Sequence of chain 3.D:
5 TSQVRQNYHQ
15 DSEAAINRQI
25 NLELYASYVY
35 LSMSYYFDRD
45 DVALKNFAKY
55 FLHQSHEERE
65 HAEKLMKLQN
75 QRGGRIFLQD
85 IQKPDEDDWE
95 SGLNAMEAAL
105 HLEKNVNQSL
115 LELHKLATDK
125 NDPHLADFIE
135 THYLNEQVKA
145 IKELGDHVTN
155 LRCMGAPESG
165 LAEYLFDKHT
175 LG

A protein and the small-molecule ligand that binds it are described below.
Small molecule (SMILES): CCCCSC(=S)SC(C)(C)C(=O)NCCN1C(=O)CCC1=O

Sequence of chain 3.C:
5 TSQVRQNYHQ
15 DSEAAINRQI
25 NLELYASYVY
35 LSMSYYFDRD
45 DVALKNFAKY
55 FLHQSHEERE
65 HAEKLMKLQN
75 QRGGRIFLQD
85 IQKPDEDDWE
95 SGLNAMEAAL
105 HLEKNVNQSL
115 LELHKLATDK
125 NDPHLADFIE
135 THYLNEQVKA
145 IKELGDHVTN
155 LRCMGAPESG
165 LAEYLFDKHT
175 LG

Binding-site contacts:
Ligand atom C22 contacts residue CYS157 of chain 3.D at 3.7 Å (hydrophobic).
Ligand atom O23 contacts residue ASP45 of chain 3.C at 4.1 Å.
Ligand atom O19 contacts residue GLY164 of chain 3.C at 4.0 Å.
Ligand atom C21 contacts residue ASP45 of chain 3.C at 3.8 Å.
Ligand atom O19 contacts residue CYS157 of chain 3.D at 3.2 Å (h-bond).
Ligand atom N17 contacts residue CYS157 of chain 3.D at 3.7 Å.
Ligand atom C20 contacts residue CYS157 of chain 3.D at 1.8 Å (hydrophobic).
Ligand atom C21 contacts residue CYS157 of chain 3.D at 2.7 Å (hydrophobic).
Ligand atom C22 contacts residue ASP45 of chain 3.C at 4.4 Å.
Ligand atom C18 contacts residue CYS157 of chain 3.D at 2.7 Å (hydrophobic).